Binding-site contacts:
Ligand atom C7 contacts residue MET126 of chain 40.C at 3.8 Å (hydrophobic).
Ligand atom O4 contacts residue NAG1 of chain 40.T at 1.6 Å.
Ligand atom O5 contacts residue ASN75 of chain 40.C at 2.1 Å (h-bond).
Ligand atom C8 contacts residue PHE98 of chain 40.C at 3.6 Å (hydrophobic).
Ligand atom C6 contacts residue THR48 of chain 40.D at 4.4 Å.
Ligand atom O6 contacts residue GLU46 of chain 40.D at 3.8 Å.
Ligand atom C6 contacts residue CYS45 of chain 40.D at 4.4 Å (hydrophobic).
Ligand atom C6 contacts residue NAG1 of chain 40.T at 3.4 Å.
Ligand atom O6 contacts residue NAG1 of chain 40.T at 4.1 Å.
Ligand atom C4 contacts residue ASN75 of chain 40.C at 4.0 Å.
Ligand atom O6 contacts residue THR48 of chain 40.D at 4.0 Å.
Ligand atom C5 contacts residue NAG1 of chain 40.T at 3.7 Å.
Ligand atom C3 contacts residue ASN75 of chain 40.C at 3.5 Å.
Ligand atom C6 contacts residue ASN75 of chain 40.C at 3.8 Å.
Ligand atom C3 contacts residue NAG1 of chain 40.T at 3.3 Å.
Ligand atom O7 contacts residue MET126 of chain 40.C at 3.1 Å.
Ligand atom C7 contacts residue ASN75 of chain 40.C at 2.8 Å.
Ligand atom O5 contacts residue THR48 of chain 40.D at 4.0 Å.
Ligand atom C4 contacts residue NAG1 of chain 40.T at 2.9 Å.
Ligand atom O7 contacts residue ASN75 of chain 40.C at 3.2 Å (h-bond).
Ligand atom C2 contacts residue ASN75 of chain 40.C at 2.6 Å.
Ligand atom O6 contacts residue CYS45 of chain 40.D at 3.4 Å (h-bond).
Ligand atom C8 contacts residue MET126 of chain 40.C at 3.7 Å (hydrophobic).
Ligand atom C5 contacts residue ASN75 of chain 40.C at 3.2 Å.
Ligand atom C2 contacts residue NAG1 of chain 40.T at 4.1 Å.
Ligand atom C8 contacts residue ASN75 of chain 40.C at 3.0 Å.
Ligand atom O3 contacts residue NAG1 of chain 40.T at 2.4 Å (h-bond).
Ligand atom C1 contacts residue ASN75 of chain 40.C at 1.3 Å.
Ligand atom O6 contacts residue ASN75 of chain 40.C at 3.8 Å.
Ligand atom N2 contacts residue ASN75 of chain 40.C at 3.0 Å (h-bond).

Sequence of chain 40.D:
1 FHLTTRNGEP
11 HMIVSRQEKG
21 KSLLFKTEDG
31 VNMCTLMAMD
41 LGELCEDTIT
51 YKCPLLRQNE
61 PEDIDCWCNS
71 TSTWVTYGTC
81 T

Sequence of chain 40.C:
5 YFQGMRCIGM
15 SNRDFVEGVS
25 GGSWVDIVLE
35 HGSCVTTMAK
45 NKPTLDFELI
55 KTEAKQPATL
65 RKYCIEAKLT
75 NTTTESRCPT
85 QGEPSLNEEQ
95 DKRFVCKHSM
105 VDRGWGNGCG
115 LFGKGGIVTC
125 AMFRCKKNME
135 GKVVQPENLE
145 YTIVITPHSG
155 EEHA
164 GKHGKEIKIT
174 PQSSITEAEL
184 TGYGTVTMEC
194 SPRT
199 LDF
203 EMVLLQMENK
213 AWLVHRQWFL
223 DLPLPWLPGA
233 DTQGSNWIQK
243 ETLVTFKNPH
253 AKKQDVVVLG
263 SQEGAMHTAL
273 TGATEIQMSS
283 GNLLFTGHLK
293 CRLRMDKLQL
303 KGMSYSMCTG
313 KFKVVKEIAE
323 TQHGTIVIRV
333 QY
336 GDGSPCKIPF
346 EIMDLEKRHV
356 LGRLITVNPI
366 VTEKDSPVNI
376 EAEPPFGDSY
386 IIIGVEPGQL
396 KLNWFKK

A small-molecule ligand and the protein it binds are described below.
Small molecule (SMILES): CC(=O)N[C@@H]1[C@@H](O)[C@H](O)[C@@H](CO)O[C@H]1O